Binding-site contacts:
Ligand atom C6 contacts residue TRP220 of chain 1.E at 4.2 Å (hydrophobic).
Ligand atom O7 contacts residue ASN245 of chain 1.E at 4.3 Å.
Ligand atom C5 contacts residue TRP220 of chain 1.E at 4.3 Å (hydrophobic).
Ligand atom C8 contacts residue ARG244 of chain 1.E at 3.6 Å.
Ligand atom C2 contacts residue ARG222 of chain 1.E at 4.4 Å.
Ligand atom C2 contacts residue ASN245 of chain 1.E at 2.3 Å.
Ligand atom C5 contacts residue LYS221 of chain 1.E at 3.8 Å.
Ligand atom C7 contacts residue ASN245 of chain 1.E at 3.4 Å.
Ligand atom C1 contacts residue ARG222 of chain 1.E at 4.2 Å.
Ligand atom O5 contacts residue ARG222 of chain 1.E at 3.3 Å (salt-bridge).
Ligand atom O7 contacts residue LEU243 of chain 1.E at 3.7 Å.
Ligand atom C3 contacts residue ASN245 of chain 1.E at 3.6 Å.
Ligand atom C4 contacts residue ARG222 of chain 1.E at 4.4 Å.
Ligand atom C4 contacts residue ASN245 of chain 1.E at 4.1 Å.
Ligand atom C6 contacts residue LYS221 of chain 1.E at 4.3 Å.
Ligand atom C1 contacts residue LYS221 of chain 1.E at 4.5 Å.
Ligand atom O5 contacts residue LYS221 of chain 1.E at 4.3 Å.
Ligand atom O5 contacts residue TRP220 of chain 1.E at 3.8 Å.
Ligand atom O6 contacts residue ASN245 of chain 1.E at 4.0 Å.
Ligand atom C1 contacts residue TRP220 of chain 1.E at 4.4 Å (hydrophobic).
Ligand atom O5 contacts residue ASN245 of chain 1.E at 2.2 Å (h-bond).
Ligand atom O4 contacts residue ARG222 of chain 1.E at 3.8 Å.
Ligand atom O7 contacts residue ARG244 of chain 1.E at 3.8 Å.
Ligand atom C5 contacts residue ASN245 of chain 1.E at 3.5 Å.
Ligand atom C1 contacts residue ASN245 of chain 1.E at 1.2 Å.
Ligand atom C7 contacts residue ARG244 of chain 1.E at 4.0 Å.
Ligand atom N2 contacts residue ASN245 of chain 1.E at 2.7 Å (h-bond).
Ligand atom C5 contacts residue ARG222 of chain 1.E at 4.0 Å.
Ligand atom C8 contacts residue ASN245 of chain 1.E at 3.2 Å.
Ligand atom C6 contacts residue ARG222 of chain 1.E at 3.4 Å.
Ligand atom O6 contacts residue ARG222 of chain 1.E at 4.0 Å.

Sequence of chain 1.E:
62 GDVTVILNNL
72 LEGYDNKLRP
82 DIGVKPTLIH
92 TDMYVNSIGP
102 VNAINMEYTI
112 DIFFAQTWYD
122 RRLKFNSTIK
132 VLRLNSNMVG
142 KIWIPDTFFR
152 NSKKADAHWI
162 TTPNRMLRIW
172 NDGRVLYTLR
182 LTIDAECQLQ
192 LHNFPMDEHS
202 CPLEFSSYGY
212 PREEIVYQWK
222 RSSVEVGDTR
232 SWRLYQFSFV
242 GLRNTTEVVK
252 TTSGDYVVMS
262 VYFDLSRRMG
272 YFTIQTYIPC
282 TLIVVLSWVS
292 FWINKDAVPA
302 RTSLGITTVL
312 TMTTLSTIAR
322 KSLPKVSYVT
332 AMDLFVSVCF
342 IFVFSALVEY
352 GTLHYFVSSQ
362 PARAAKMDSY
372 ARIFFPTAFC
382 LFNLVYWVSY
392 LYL

This protein binds this small molecule.
Small molecule (SMILES): CC(=O)N[C@H]1[C@H](O[C@H]2[C@H](O)[C@@H](NC(C)=O)CO[C@@H]2CO)O[C@H](CO)[C@@H](O)[C@@H]1O